This protein binds this small molecule.
Small molecule (SMILES): CCCCOC(=O)[C@@H](O)[C@@H](NC(=O)c1ccc2n1C(=O)CN(S(=O)(=O)Cc1ccccc1)C2)C1CCC(N)CC1

Binding-site contacts:
Ligand atom N1 contacts residue SER235 of chain 1.A at 2.8 Å (h-bond).
Ligand atom O4 contacts residue TRP80 of chain 1.A at 3.6 Å.
Ligand atom O1 contacts residue SER235 of chain 1.A at 2.4 Å (h-bond).
Ligand atom C12 contacts residue GLY233 of chain 1.A at 3.5 Å.
Ligand atom N2 contacts residue ASP229 of chain 1.A at 3.4 Å (salt-bridge).
Ligand atom C5 contacts residue GLY260 of chain 1.A at 3.5 Å.
Ligand atom C13 contacts residue LEU56 of chain 1.A at 3.6 Å (hydrophobic).
Ligand atom C2 contacts residue SER235 of chain 1.A at 3.1 Å.
Ligand atom C20 contacts residue TRP257 of chain 1.A at 3.5 Å (hydrophobic).
Ligand atom C28 contacts residue ASN125 of chain 1.A at 3.5 Å.
Ligand atom O2 contacts residue HIS73 of chain 1.A at 2.6 Å (h-bond).
Ligand atom O1 contacts residue ASP234 of chain 1.A at 3.5 Å (salt-bridge).
Ligand atom C28 contacts residue GLU124 of chain 1.A at 3.3 Å.
Ligand atom N2 contacts residue GLY260 of chain 1.A at 2.8 Å (h-bond).
Ligand atom C12 contacts residue LEU57 of chain 1.A at 3.1 Å (hydrophobic).
Ligand atom C8 contacts residue SER235 of chain 1.A at 3.1 Å.
Ligand atom C1 contacts residue SER235 of chain 1.A at 2.4 Å.
Ligand atom O5 contacts residue GLY258 of chain 1.A at 2.9 Å (h-bond).
Ligand atom N1 contacts residue SER256 of chain 1.A at 3.6 Å.
Ligand atom C10 contacts residue LEU57 of chain 1.A at 3.5 Å (hydrophobic).
Ligand atom O5 contacts residue TRP257 of chain 1.A at 3.2 Å.
Ligand atom C3 contacts residue SER235 of chain 1.A at 1.4 Å.
Ligand atom C23 contacts residue ILE209 of chain 1.A at 3.6 Å (hydrophobic).
Ligand atom O1 contacts residue CYS231 of chain 1.A at 3.4 Å (h-bond).
Ligand atom O2 contacts residue SER235 of chain 1.A at 2.7 Å (h-bond).
Ligand atom C11 contacts residue GLY233 of chain 1.A at 3.6 Å.
Ligand atom C13 contacts residue GLY233 of chain 1.A at 3.5 Å.
Ligand atom N2 contacts residue ALA230 of chain 1.A at 2.8 Å (h-bond).
Ligand atom C12 contacts residue LEU56 of chain 1.A at 3.6 Å (hydrophobic).
Ligand atom C9 contacts residue SER235 of chain 1.A at 2.4 Å.
Ligand atom O1 contacts residue GLY233 of chain 1.A at 3.1 Å (h-bond).
Ligand atom C6 contacts residue GLY260 of chain 1.A at 3.5 Å.
Ligand atom C10 contacts residue GLY233 of chain 1.A at 3.3 Å.
Ligand atom C11 contacts residue GLU232 of chain 1.A at 3.5 Å.
Ligand atom O1 contacts residue GLU232 of chain 1.A at 3.6 Å.
Ligand atom C29 contacts residue GLU124 of chain 1.A at 3.3 Å.
Ligand atom C9 contacts residue HIS73 of chain 1.A at 3.6 Å.
Ligand atom C21 contacts residue GLY258 of chain 1.A at 3.6 Å.
Ligand atom C16 contacts residue HIS73 of chain 1.A at 3.3 Å.
Ligand atom N1 contacts residue HIS73 of chain 1.A at 3.4 Å (h-bond).

Sequence of chain 1.A:
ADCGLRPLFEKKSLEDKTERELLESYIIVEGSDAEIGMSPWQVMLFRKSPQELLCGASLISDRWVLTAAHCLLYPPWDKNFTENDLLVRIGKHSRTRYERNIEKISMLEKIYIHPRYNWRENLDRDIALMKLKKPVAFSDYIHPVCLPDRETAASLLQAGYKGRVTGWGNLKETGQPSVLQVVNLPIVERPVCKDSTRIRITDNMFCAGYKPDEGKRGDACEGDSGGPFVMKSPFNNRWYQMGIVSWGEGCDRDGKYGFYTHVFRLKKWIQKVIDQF